Sequence of chain 1.D:
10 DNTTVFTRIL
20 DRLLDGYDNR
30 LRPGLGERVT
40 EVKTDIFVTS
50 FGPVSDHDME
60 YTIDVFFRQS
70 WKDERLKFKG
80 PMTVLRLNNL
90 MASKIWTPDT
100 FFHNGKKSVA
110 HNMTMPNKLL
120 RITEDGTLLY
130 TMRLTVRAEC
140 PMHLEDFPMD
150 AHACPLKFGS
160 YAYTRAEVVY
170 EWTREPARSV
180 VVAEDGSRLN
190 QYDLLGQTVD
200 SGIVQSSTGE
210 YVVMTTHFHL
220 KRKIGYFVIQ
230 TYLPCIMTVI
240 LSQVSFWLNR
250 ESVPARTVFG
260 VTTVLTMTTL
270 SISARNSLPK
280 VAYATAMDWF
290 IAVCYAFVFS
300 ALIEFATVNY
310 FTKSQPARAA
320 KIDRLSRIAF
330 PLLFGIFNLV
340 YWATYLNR

A protein and the small-molecule ligand that binds it are described below.
Small molecule (SMILES): CC(C)CCC[C@@H](C)[C@H]1CC[C@H]2[C@@H]3CC=C4C[C@@H](OC(=O)CCC(=O)O)CC[C@]4(C)[C@H]3CC[C@]12C

Sequence of chain 1.E:
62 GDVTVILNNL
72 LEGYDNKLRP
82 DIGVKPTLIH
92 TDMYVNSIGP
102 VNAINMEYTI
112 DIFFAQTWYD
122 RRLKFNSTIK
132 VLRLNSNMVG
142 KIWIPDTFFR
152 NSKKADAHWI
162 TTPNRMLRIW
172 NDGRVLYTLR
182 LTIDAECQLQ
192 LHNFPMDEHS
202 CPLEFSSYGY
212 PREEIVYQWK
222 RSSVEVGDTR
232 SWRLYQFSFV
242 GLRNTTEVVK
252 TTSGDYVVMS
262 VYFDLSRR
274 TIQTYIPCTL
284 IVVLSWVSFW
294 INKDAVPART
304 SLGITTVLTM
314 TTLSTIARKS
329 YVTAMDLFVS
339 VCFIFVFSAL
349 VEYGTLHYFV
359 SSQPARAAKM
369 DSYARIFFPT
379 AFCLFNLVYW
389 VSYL

Binding-site contacts:
Ligand atom CAE contacts residue VAL290 of chain 1.E at 4.3 Å (hydrophobic).
Ligand atom CAQ contacts residue LEU287 of chain 1.E at 4.5 Å (hydrophobic).
Ligand atom CAQ contacts residue VAL290 of chain 1.E at 4.2 Å (hydrophobic).
Ligand atom CAP contacts residue LEU287 of chain 1.E at 4.4 Å (hydrophobic).
Ligand atom CAI contacts residue THR256 of chain 1.D at 4.1 Å.
Ligand atom CBG contacts residue LEU301 of chain 1.D at 4.2 Å (hydrophobic).
Ligand atom CAQ contacts residue LEU301 of chain 1.D at 3.3 Å (hydrophobic).
Ligand atom CAI contacts residue VAL290 of chain 1.E at 4.1 Å (hydrophobic).
Ligand atom CBC contacts residue ASN308 of chain 1.D at 3.9 Å.
Ligand atom CAK contacts residue VAL290 of chain 1.E at 4.2 Å (hydrophobic).
Ligand atom CBE contacts residue LEU301 of chain 1.D at 4.2 Å (hydrophobic).
Ligand atom CAP contacts residue LEU301 of chain 1.D at 3.0 Å (hydrophobic).
Ligand atom OAW contacts residue ASN308 of chain 1.D at 3.8 Å.